The small molecule below binds the protein below.
Small molecule (SMILES): CC(C)C[C@H](NC(=O)[C@H](Cc1ccccc1)NC(=O)c1cnccn1)B(O)O

Binding-site contacts:
Ligand atom C23 contacts residue ALA49 of chain 1.K at 4.0 Å (hydrophobic).
Ligand atom C21 contacts residue THR1 of chain 1.K at 2.4 Å.
Ligand atom C25 contacts residue LYS33 of chain 1.K at 3.9 Å.
Ligand atom C21 contacts residue ARG19 of chain 1.K at 4.0 Å.
Ligand atom C7 contacts residue THR21 of chain 1.K at 3.8 Å.
Ligand atom N20 contacts residue GLY47 of chain 1.K at 3.1 Å (h-bond).
Ligand atom O8 contacts residue GLY47 of chain 1.K at 3.6 Å.
Ligand atom O8 contacts residue ALA49 of chain 1.K at 3.6 Å (h-bond).
Ligand atom C10 contacts residue THR21 of chain 1.K at 3.6 Å.
Ligand atom C18 contacts residue GLY47 of chain 1.K at 3.9 Å.
Ligand atom N20 contacts residue THR1 of chain 1.K at 3.7 Å.
Ligand atom C6 contacts residue ALA22 of chain 1.K at 4.0 Å (hydrophobic).
Ligand atom O28 contacts residue GLY47 of chain 1.K at 3.0 Å (h-bond).
Ligand atom C6 contacts residue ALA27 of chain 1.K at 3.8 Å (hydrophobic).
Ligand atom O28 contacts residue THR1 of chain 1.K at 2.4 Å (h-bond).
Ligand atom O27 contacts residue TYR169 of chain 1.K at 3.9 Å.
Ligand atom O19 contacts residue THR21 of chain 1.K at 2.8 Å (h-bond).
Ligand atom C10 contacts residue GLY47 of chain 1.K at 3.8 Å.
Ligand atom C2 contacts residue THR21 of chain 1.K at 3.8 Å.
Ligand atom O19 contacts residue ALA20 of chain 1.K at 3.5 Å.
Ligand atom O28 contacts residue ALA46 of chain 1.K at 4.0 Å.
Ligand atom C24 contacts residue ALA49 of chain 1.K at 3.7 Å (hydrophobic).
Ligand atom C17 contacts residue THR21 of chain 1.K at 3.8 Å.
Ligand atom C25 contacts residue ALA20 of chain 1.K at 3.8 Å (hydrophobic).
Ligand atom O27 contacts residue THR1 of chain 1.K at 2.3 Å (h-bond).
Ligand atom C13 contacts residue GLY47 of chain 1.K at 4.0 Å.
Ligand atom C18 contacts residue THR21 of chain 1.K at 3.9 Å.
Ligand atom C25 contacts residue ARG19 of chain 1.K at 4.0 Å.
Ligand atom N9 contacts residue THR21 of chain 1.K at 2.8 Å (h-bond).
Ligand atom C22 contacts residue THR1 of chain 1.K at 2.7 Å.
Ligand atom C22 contacts residue LYS33 of chain 1.K at 3.8 Å.
Ligand atom C3 contacts residue ASP126 of chain 1.L at 4.0 Å.
Ligand atom B26 contacts residue THR1 of chain 1.K at 1.4 Å.
Ligand atom N1 contacts residue THR21 of chain 1.K at 2.9 Å (h-bond).
Ligand atom C21 contacts residue GLY47 of chain 1.K at 4.0 Å.
Ligand atom C6 contacts residue THR21 of chain 1.K at 3.7 Å.
Ligand atom C22 contacts residue GLY47 of chain 1.K at 3.8 Å.
Ligand atom C11 contacts residue THR21 of chain 1.K at 3.4 Å.
Ligand atom N4 contacts residue ASP126 of chain 1.L at 3.5 Å.
Ligand atom C23 contacts residue GLY47 of chain 1.K at 3.6 Å.

Sequence of chain 1.L:
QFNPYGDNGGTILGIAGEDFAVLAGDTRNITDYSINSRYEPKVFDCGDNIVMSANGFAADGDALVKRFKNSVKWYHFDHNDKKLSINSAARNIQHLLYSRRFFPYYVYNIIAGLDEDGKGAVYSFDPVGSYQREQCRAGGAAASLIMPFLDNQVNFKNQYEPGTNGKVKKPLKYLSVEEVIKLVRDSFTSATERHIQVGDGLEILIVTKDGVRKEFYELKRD

Sequence of chain 1.K:
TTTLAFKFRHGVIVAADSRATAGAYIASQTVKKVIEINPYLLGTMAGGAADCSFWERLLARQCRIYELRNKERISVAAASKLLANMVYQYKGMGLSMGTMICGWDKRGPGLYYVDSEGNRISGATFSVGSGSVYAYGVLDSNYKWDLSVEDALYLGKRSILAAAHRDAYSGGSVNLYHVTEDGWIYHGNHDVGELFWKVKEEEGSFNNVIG